The protein below binds the small molecule below.
Small molecule (SMILES): Fc1ccc([C@@H]2CCNC[C@H]2COc2ccc3c(c2)OCO3)cc1

Sequence of chain 1.H:
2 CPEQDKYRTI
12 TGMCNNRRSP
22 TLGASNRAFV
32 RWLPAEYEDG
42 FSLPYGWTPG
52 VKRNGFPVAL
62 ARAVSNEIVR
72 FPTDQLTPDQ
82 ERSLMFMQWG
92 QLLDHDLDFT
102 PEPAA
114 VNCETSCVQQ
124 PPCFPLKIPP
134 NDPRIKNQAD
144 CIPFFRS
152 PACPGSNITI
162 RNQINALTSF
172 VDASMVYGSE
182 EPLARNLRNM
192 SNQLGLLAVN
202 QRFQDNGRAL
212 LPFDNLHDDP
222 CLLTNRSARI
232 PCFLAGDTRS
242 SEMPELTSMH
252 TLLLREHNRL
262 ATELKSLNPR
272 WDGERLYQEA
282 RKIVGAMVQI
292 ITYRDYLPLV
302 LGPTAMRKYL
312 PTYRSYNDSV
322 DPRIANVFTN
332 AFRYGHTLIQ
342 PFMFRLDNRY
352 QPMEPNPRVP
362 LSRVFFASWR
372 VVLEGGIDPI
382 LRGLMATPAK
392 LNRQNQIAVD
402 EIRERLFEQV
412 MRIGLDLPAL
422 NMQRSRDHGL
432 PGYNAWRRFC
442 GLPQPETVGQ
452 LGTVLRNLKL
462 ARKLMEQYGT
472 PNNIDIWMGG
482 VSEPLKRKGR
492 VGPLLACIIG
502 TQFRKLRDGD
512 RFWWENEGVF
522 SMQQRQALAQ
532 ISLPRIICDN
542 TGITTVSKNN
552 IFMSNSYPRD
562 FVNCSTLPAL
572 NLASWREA

Binding-site contacts:
Ligand atom CAJ contacts residue GLU103 of chain 1.H at 4.3 Å.
Ligand atom CAE contacts residue ARG240 of chain 1.H at 4.4 Å.
Ligand atom CAG contacts residue PRO221 of chain 1.H at 3.6 Å (hydrophobic).
Ligand atom CAE contacts residue PHE367 of chain 1.H at 4.2 Å (hydrophobic).
Ligand atom CAT contacts residue SCN1 of chain 1.JD at 3.8 Å.
Ligand atom CAS contacts residue MET412 of chain 1.H at 3.6 Å (hydrophobic).
Ligand atom CAD contacts residue VAL411 of chain 1.H at 4.3 Å (hydrophobic).
Ligand atom CAU contacts residue MET412 of chain 1.H at 4.3 Å (hydrophobic).
Ligand atom CAX contacts residue SCN1 of chain 1.JD at 3.6 Å.
Ligand atom CAD contacts residue PHE367 of chain 1.H at 4.4 Å (hydrophobic).
Ligand atom CAU contacts residue VAL411 of chain 1.H at 4.0 Å (hydrophobic).
Ligand atom CAR contacts residue ARG240 of chain 1.H at 4.2 Å.
Ligand atom CAB contacts residue PHE367 of chain 1.H at 4.3 Å (hydrophobic).
Ligand atom CAB contacts residue THR239 of chain 1.H at 3.9 Å.
Ligand atom CAD contacts residue MET412 of chain 1.H at 3.8 Å (hydrophobic).
Ligand atom CAL contacts residue PRO221 of chain 1.H at 4.5 Å (hydrophobic).
Ligand atom CAH contacts residue MET412 of chain 1.H at 3.8 Å (hydrophobic).
Ligand atom CAB contacts residue SCN1 of chain 1.JD at 4.5 Å.
Ligand atom CAL contacts residue ASP219 of chain 1.H at 3.9 Å.
Ligand atom CAR contacts residue THR239 of chain 1.H at 3.4 Å.
Ligand atom CAG contacts residue VAL411 of chain 1.H at 3.7 Å (hydrophobic).
Ligand atom CAG contacts residue MET412 of chain 1.H at 4.1 Å (hydrophobic).
Ligand atom NAN contacts residue GLU103 of chain 1.H at 3.1 Å (salt-bridge).
Ligand atom FAA contacts residue THR239 of chain 1.H at 2.7 Å.
Ligand atom CAJ contacts residue PHE100 of chain 1.H at 4.4 Å (hydrophobic).
Ligand atom FAA contacts residue ARG240 of chain 1.H at 4.0 Å.
Ligand atom CAE contacts residue SCN1 of chain 1.JD at 3.5 Å.
Ligand atom CAF contacts residue PHE100 of chain 1.H at 3.8 Å (hydrophobic).
Ligand atom OAO contacts residue MET412 of chain 1.H at 4.0 Å.
Ligand atom CAI contacts residue GLU103 of chain 1.H at 3.5 Å.
Ligand atom OAP contacts residue VAL411 of chain 1.H at 3.8 Å.
Ligand atom OAP contacts residue PRO221 of chain 1.H at 3.4 Å.
Ligand atom CAC contacts residue THR239 of chain 1.H at 3.5 Å.
Ligand atom CAB contacts residue ARG240 of chain 1.H at 4.2 Å.
Ligand atom CAI contacts residue HEM1 of chain 1.ID at 4.0 Å.
Ligand atom CAC contacts residue PHE100 of chain 1.H at 3.8 Å (hydrophobic).
Ligand atom CAV contacts residue MET412 of chain 1.H at 4.2 Å (hydrophobic).
Ligand atom CAU contacts residue PRO221 of chain 1.H at 3.8 Å (hydrophobic).
Ligand atom CAK contacts residue GLU103 of chain 1.H at 4.2 Å.
Ligand atom CAJ contacts residue SCN1 of chain 1.JD at 4.0 Å.